Binding-site contacts:
Ligand atom C14 contacts residue SER98 of chain 1.B at 3.6 Å.
Ligand atom O16 contacts residue SER221 of chain 1.B at 2.7 Å (h-bond).
Ligand atom C10 contacts residue PHE29 of chain 1.B at 3.8 Å (hydrophobic).
Ligand atom C6 contacts residue PHE196 of chain 1.B at 3.9 Å (hydrophobic).
Ligand atom C17 contacts residue PHE160 of chain 1.B at 3.7 Å (hydrophobic).
Ligand atom C14 contacts residue SER221 of chain 1.B at 3.8 Å.
Ligand atom C12 contacts residue PHE127 of chain 1.B at 3.9 Å (hydrophobic).
Ligand atom C1 contacts residue PHE196 of chain 1.B at 3.8 Å (hydrophobic).
Ligand atom C5 contacts residue SER192 of chain 1.B at 3.4 Å.
Ligand atom N7 contacts residue PHE29 of chain 1.B at 3.8 Å.
Ligand atom C11 contacts residue PHE29 of chain 1.B at 3.6 Å (hydrophobic).
Ligand atom O15 contacts residue SER98 of chain 1.B at 2.6 Å (h-bond).
Ligand atom C2 contacts residue PHE196 of chain 1.B at 3.9 Å (hydrophobic).
Ligand atom C2 contacts residue PHE160 of chain 1.B at 3.5 Å (hydrophobic).
Ligand atom C17 contacts residue PHE137 of chain 1.B at 3.7 Å (hydrophobic).
Ligand atom C8 contacts residue PHE127 of chain 1.B at 3.7 Å (hydrophobic).
Ligand atom O15 contacts residue HIS248 of chain 1.B at 2.7 Å (h-bond).
Ligand atom C14 contacts residue PHE127 of chain 1.B at 3.6 Å (hydrophobic).
Ligand atom C13 contacts residue PHE29 of chain 1.B at 3.6 Å (hydrophobic).
Ligand atom C13 contacts residue SER98 of chain 1.B at 3.9 Å.
Ligand atom C9 contacts residue PHE29 of chain 1.B at 3.9 Å (hydrophobic).
Ligand atom O16 contacts residue HIS248 of chain 1.B at 3.4 Å (h-bond).
Ligand atom C4 contacts residue TRP156 of chain 1.B at 3.9 Å (hydrophobic).
Ligand atom C4 contacts residue SER192 of chain 1.B at 3.4 Å.
Ligand atom C13 contacts residue PHE127 of chain 1.B at 3.5 Å (hydrophobic).
Ligand atom C10 contacts residue VAL195 of chain 1.B at 3.6 Å (hydrophobic).
Ligand atom C12 contacts residue PHE29 of chain 1.B at 3.4 Å (hydrophobic).
Ligand atom C6 contacts residue PHE160 of chain 1.B at 3.8 Å (hydrophobic).
Ligand atom C8 contacts residue PHE29 of chain 1.B at 3.7 Å (hydrophobic).
Ligand atom CL contacts residue PHE160 of chain 1.B at 3.8 Å.
Ligand atom C17 contacts residue SER221 of chain 1.B at 3.6 Å.
Ligand atom CL contacts residue PHE137 of chain 1.B at 3.9 Å.
Ligand atom C11 contacts residue VAL195 of chain 1.B at 3.7 Å (hydrophobic).
Ligand atom C11 contacts residue VAL99 of chain 1.B at 4.0 Å (hydrophobic).
Ligand atom C5 contacts residue PHE29 of chain 1.B at 3.5 Å (hydrophobic).
Ligand atom C14 contacts residue HIS248 of chain 1.B at 3.5 Å.
Ligand atom C1 contacts residue PHE160 of chain 1.B at 3.5 Å (hydrophobic).
Ligand atom C3 contacts residue VAL145 of chain 1.B at 3.9 Å (hydrophobic).
Ligand atom C12 contacts residue SER98 of chain 1.B at 3.3 Å.
Ligand atom CL contacts residue ILE142 of chain 1.B at 3.8 Å.

This protein binds this small molecule.
Small molecule (SMILES): Cc1c(Cl)cccc1Nc1ccccc1C(=O)O

Sequence of chain 1.B:
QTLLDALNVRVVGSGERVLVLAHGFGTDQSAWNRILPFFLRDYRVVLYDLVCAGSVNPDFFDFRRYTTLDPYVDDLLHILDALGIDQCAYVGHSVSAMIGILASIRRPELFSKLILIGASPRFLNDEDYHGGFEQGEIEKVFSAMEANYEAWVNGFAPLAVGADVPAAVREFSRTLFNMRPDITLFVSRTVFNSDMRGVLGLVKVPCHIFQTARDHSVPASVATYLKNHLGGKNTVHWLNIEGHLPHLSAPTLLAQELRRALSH